Binding-site contacts:
Ligand atom C10 contacts residue LEU122 of chain 1.A at 4.0 Å (hydrophobic).
Ligand atom C8 contacts residue HIS180 of chain 1.A at 3.5 Å.
Ligand atom O4 contacts residue ASP201 of chain 1.A at 3.5 Å (salt-bridge).
Ligand atom C12 contacts residue ILE310 of chain 1.A at 3.9 Å (hydrophobic).
Ligand atom C1 contacts residue ASP307 of chain 1.A at 3.6 Å.
Ligand atom C12 contacts residue AKG1 of chain 1.D at 3.8 Å.
Ligand atom O2 contacts residue AKG1 of chain 1.D at 2.7 Å (h-bond).
Ligand atom C5 contacts residue PHE271 of chain 1.A at 3.8 Å (hydrophobic).
Ligand atom O2 contacts residue GLN120 of chain 1.A at 3.0 Å (h-bond).
Ligand atom N2 contacts residue ASP201 of chain 1.A at 2.7 Å (salt-bridge).
Ligand atom C9 contacts residue ASP201 of chain 1.A at 3.3 Å.
Ligand atom N1 contacts residue LEU122 of chain 1.A at 3.7 Å.
Ligand atom O5 contacts residue THR182 of chain 1.A at 2.5 Å (h-bond).
Ligand atom C6 contacts residue THR182 of chain 1.A at 3.7 Å.
Ligand atom C11 contacts residue LEU108 of chain 1.A at 3.8 Å (hydrophobic).
Ligand atom C12 contacts residue HIS198 of chain 1.A at 3.6 Å.
Ligand atom N1 contacts residue PHE271 of chain 1.A at 3.8 Å.
Ligand atom C7 contacts residue PHE271 of chain 1.A at 3.6 Å (hydrophobic).
Ligand atom O1 contacts residue GLN120 of chain 1.A at 3.2 Å (h-bond).
Ligand atom C6 contacts residue LEU122 of chain 1.A at 3.9 Å (hydrophobic).
Ligand atom O2 contacts residue PHE271 of chain 1.A at 3.6 Å.
Ligand atom C9 contacts residue ILE303 of chain 1.A at 3.6 Å (hydrophobic).
Ligand atom C7 contacts residue ASP201 of chain 1.A at 3.6 Å.
Ligand atom N2 contacts residue PHE271 of chain 1.A at 3.5 Å.
Ligand atom O4 contacts residue ASP200 of chain 1.A at 3.9 Å.
Ligand atom O1 contacts residue TYR311 of chain 1.A at 2.6 Å (h-bond).
Ligand atom C2 contacts residue TYR311 of chain 1.A at 3.6 Å (hydrophobic).
Ligand atom O5 contacts residue PHE271 of chain 1.A at 3.3 Å.
Ligand atom O5 contacts residue HIS180 of chain 1.A at 3.4 Å.
Ligand atom C3 contacts residue AKG1 of chain 1.D at 3.1 Å.
Ligand atom C9 contacts residue HIS180 of chain 1.A at 3.6 Å.
Ligand atom C11 contacts residue HIS180 of chain 1.A at 4.0 Å.
Ligand atom C4 contacts residue PHE271 of chain 1.A at 4.0 Å (hydrophobic).
Ligand atom C9 contacts residue SER273 of chain 1.A at 3.7 Å.
Ligand atom C12 contacts residue TYR311 of chain 1.A at 3.7 Å (hydrophobic).
Ligand atom O5 contacts residue LEU122 of chain 1.A at 3.6 Å.
Ligand atom C5 contacts residue ASP201 of chain 1.A at 3.6 Å.
Ligand atom C6 contacts residue PHE271 of chain 1.A at 3.5 Å (hydrophobic).
Ligand atom C2 contacts residue AKG1 of chain 1.D at 3.9 Å.
Ligand atom C3 contacts residue PHE271 of chain 1.A at 4.0 Å (hydrophobic).

Sequence of chain 1.A:
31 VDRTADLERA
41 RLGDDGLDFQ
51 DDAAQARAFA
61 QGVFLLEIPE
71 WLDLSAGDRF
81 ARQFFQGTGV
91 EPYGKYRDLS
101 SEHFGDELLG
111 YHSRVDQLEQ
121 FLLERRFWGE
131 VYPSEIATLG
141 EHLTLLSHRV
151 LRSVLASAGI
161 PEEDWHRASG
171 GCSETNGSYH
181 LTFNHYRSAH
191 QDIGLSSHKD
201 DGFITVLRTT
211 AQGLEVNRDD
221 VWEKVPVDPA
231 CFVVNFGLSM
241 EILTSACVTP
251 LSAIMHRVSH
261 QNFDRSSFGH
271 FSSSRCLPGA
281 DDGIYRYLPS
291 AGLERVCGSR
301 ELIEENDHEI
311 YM

The small molecule below binds the protein below.
Small molecule (SMILES): CC[C@H](C)[C@@H]1NC(=O)[C@@]2(NC1=O)OC[C@](C)(O)[C@@H]2O